A protein and the small-molecule ligand that binds it are described below.
Small molecule (SMILES): CC(=O)N[C@H]1[C@H](O[C@H]2[C@H](O)[C@@H](NC(C)=O)CO[C@@H]2CO)O[C@H](CO)[C@@H](O[C@@H]2O[C@H](CO)[C@@H](O)[C@H](O)[C@@H]2O)[C@@H]1O

Binding-site contacts:
Ligand atom C5 contacts residue ASN257 of chain 1.C at 3.6 Å.
Ligand atom O5 contacts residue ASN257 of chain 1.C at 2.3 Å (h-bond).
Ligand atom C6 contacts residue VAL90 of chain 1.C at 4.0 Å (hydrophobic).
Ligand atom C5 contacts residue VAL90 of chain 1.C at 4.5 Å (hydrophobic).
Ligand atom C6 contacts residue GLU88 of chain 1.C at 4.0 Å.
Ligand atom C4 contacts residue ASN257 of chain 1.C at 4.2 Å.
Ligand atom C5 contacts residue ASN245 of chain 1.C at 4.2 Å.
Ligand atom C6 contacts residue ASN245 of chain 1.C at 3.7 Å.
Ligand atom C2 contacts residue ASN257 of chain 1.C at 2.4 Å.
Ligand atom C3 contacts residue ASN257 of chain 1.C at 3.7 Å.
Ligand atom O6 contacts residue VAL90 of chain 1.C at 3.9 Å.
Ligand atom O7 contacts residue ASN257 of chain 1.C at 3.9 Å.
Ligand atom C7 contacts residue ASN257 of chain 1.C at 3.6 Å.
Ligand atom O5 contacts residue ASN245 of chain 1.C at 3.4 Å (h-bond).
Ligand atom C1 contacts residue ASN245 of chain 1.C at 4.2 Å.
Ligand atom O6 contacts residue GLU88 of chain 1.C at 4.2 Å.
Ligand atom C1 contacts residue ASN257 of chain 1.C at 1.4 Å.
Ligand atom N2 contacts residue ASN257 of chain 1.C at 2.8 Å (h-bond).

Sequence of chain 1.C:
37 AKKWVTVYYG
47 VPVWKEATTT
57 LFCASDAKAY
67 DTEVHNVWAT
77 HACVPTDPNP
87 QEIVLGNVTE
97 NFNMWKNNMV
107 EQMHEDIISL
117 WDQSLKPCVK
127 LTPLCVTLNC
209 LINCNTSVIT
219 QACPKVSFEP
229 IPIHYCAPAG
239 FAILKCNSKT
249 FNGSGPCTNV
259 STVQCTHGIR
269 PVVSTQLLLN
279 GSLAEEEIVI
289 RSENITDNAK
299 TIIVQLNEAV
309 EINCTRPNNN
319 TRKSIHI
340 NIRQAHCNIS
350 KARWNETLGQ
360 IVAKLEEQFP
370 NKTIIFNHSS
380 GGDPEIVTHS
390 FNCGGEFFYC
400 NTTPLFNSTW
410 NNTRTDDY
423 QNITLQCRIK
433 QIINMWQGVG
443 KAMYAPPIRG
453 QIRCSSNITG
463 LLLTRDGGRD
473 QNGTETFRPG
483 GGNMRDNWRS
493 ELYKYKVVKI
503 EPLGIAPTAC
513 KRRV